Binding-site contacts:
Ligand atom C5 contacts residue PHE169 of chain 1.A at 4.1 Å (hydrophobic).
Ligand atom C2 contacts residue GLU175 of chain 1.A at 3.8 Å.
Ligand atom C19 contacts residue TYR225 of chain 1.A at 3.9 Å (hydrophobic).
Ligand atom O14 contacts residue TYR225 of chain 1.A at 3.4 Å.
Ligand atom C3 contacts residue GLU175 of chain 1.A at 3.6 Å.
Ligand atom O21 contacts residue GLU175 of chain 1.A at 4.3 Å.
Ligand atom O20 contacts residue TYR225 of chain 1.A at 4.3 Å.
Ligand atom C3 contacts residue PHE169 of chain 1.A at 3.9 Å (hydrophobic).
Ligand atom C1 contacts residue GLU175 of chain 1.A at 3.7 Å.
Ligand atom C9 contacts residue PHE183 of chain 1.A at 3.7 Å (hydrophobic).
Ligand atom C10 contacts residue PHE165 of chain 1.A at 4.0 Å (hydrophobic).
Ligand atom C10 contacts residue CYS161 of chain 1.A at 3.9 Å (hydrophobic).
Ligand atom O20 contacts residue HIS228 of chain 1.A at 4.3 Å.
Ligand atom C4 contacts residue TYR225 of chain 1.A at 3.5 Å (hydrophobic).
Ligand atom C13 contacts residue GLU175 of chain 1.A at 4.1 Å.
Ligand atom C9 contacts residue PHE277 of chain 1.A at 3.5 Å (hydrophobic).
Ligand atom C11 contacts residue CYS161 of chain 1.A at 4.2 Å (hydrophobic).
Ligand atom C10 contacts residue PHE277 of chain 1.A at 3.1 Å (hydrophobic).
Ligand atom C3 contacts residue TYR225 of chain 1.A at 4.3 Å (hydrophobic).
Ligand atom C1 contacts residue TYR225 of chain 1.A at 3.6 Å (hydrophobic).
Ligand atom C2 contacts residue TYR225 of chain 1.A at 3.6 Å (hydrophobic).
Ligand atom C5 contacts residue MET179 of chain 1.A at 3.7 Å (hydrophobic).
Ligand atom C3 contacts residue PHE176 of chain 1.A at 3.7 Å (hydrophobic).
Ligand atom C6 contacts residue PHE169 of chain 1.A at 4.3 Å (hydrophobic).
Ligand atom C8 contacts residue PHE165 of chain 1.A at 4.0 Å (hydrophobic).
Ligand atom C18 contacts residue GLU175 of chain 1.A at 3.2 Å.
Ligand atom C7 contacts residue TYR225 of chain 1.A at 3.1 Å (hydrophobic).
Ligand atom C5 contacts residue PHE176 of chain 1.A at 3.9 Å (hydrophobic).
Ligand atom C11 contacts residue PHE176 of chain 1.A at 4.1 Å (hydrophobic).
Ligand atom C6 contacts residue TYR225 of chain 1.A at 3.8 Å (hydrophobic).
Ligand atom C15 contacts residue TYR225 of chain 1.A at 4.3 Å (hydrophobic).
Ligand atom C9 contacts residue PHE165 of chain 1.A at 4.3 Å (hydrophobic).
Ligand atom C4 contacts residue MET179 of chain 1.A at 4.1 Å (hydrophobic).
Ligand atom C8 contacts residue TYR225 of chain 1.A at 3.4 Å (hydrophobic).
Ligand atom O12 contacts residue GLU175 of chain 1.A at 3.6 Å.
Ligand atom C7 contacts residue MET179 of chain 1.A at 3.7 Å (hydrophobic).
Ligand atom O22 contacts residue GLU175 of chain 1.A at 2.3 Å (salt-bridge).
Ligand atom C4 contacts residue PHE169 of chain 1.A at 3.7 Å (hydrophobic).
Ligand atom C6 contacts residue MET179 of chain 1.A at 4.3 Å (hydrophobic).
Ligand atom C2 contacts residue PHE169 of chain 1.A at 4.2 Å (hydrophobic).

Sequence of chain 1.A:
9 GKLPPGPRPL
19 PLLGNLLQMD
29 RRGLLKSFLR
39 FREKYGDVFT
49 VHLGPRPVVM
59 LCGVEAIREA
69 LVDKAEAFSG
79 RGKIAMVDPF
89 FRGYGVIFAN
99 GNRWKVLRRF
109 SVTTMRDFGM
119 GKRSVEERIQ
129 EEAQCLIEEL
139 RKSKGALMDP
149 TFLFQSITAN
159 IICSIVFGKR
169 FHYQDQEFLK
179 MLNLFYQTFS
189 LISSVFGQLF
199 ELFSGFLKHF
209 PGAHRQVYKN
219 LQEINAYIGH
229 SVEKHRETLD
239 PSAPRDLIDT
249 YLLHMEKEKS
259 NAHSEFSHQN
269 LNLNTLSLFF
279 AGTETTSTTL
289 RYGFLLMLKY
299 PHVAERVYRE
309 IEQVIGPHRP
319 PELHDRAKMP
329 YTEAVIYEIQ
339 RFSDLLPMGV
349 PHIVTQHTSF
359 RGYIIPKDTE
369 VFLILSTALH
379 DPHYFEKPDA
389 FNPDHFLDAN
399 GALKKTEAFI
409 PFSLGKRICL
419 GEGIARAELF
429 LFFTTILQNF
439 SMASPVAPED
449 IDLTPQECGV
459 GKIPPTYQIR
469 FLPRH

A small-molecule ligand and the protein it binds are described below.
Small molecule (SMILES): OC[C@H]1O[C@H](O[C@H]2[C@H](O)[C@@H](O)[C@H](OCCCCCC3CCCCC3)O[C@@H]2CO)[C@H](O)[C@@H](O)[C@@H]1O